The protein below binds the small molecule below.
Small molecule (SMILES): NC(=O)C[C@H](N)C(=O)O

Sequence of chain 1.C:
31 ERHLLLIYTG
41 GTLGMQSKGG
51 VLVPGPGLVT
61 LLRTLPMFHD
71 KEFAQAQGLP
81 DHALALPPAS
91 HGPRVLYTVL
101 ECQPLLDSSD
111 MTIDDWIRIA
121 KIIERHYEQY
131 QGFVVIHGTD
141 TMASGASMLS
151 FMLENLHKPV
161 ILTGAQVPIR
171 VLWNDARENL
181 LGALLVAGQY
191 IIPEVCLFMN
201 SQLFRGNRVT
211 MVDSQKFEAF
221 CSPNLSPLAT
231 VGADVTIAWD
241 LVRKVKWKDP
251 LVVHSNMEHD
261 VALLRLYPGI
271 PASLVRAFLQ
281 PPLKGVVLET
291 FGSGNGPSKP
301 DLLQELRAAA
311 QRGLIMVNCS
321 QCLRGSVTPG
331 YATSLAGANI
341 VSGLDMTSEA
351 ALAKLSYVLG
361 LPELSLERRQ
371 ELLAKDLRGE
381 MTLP

Sequence of chain 1.B:
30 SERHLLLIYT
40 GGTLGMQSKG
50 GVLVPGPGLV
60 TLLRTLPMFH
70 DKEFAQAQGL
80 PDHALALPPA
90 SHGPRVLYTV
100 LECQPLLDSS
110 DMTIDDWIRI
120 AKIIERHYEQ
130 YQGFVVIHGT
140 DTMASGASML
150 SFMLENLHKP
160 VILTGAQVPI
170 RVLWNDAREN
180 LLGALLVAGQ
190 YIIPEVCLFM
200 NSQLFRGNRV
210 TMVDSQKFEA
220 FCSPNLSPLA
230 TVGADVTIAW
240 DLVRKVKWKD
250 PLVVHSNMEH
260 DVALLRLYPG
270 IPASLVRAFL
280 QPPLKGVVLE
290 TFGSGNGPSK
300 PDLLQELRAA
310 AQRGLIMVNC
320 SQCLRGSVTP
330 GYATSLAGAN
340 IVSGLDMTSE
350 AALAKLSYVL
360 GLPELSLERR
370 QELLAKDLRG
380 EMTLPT

Binding-site contacts:
Ligand atom OXT contacts residue SER108 of chain 1.B at 2.4 Å (h-bond).
Ligand atom C contacts residue SER108 of chain 1.B at 3.4 Å.
Ligand atom O contacts residue SER108 of chain 1.B at 2.8 Å (h-bond).
Ligand atom CA contacts residue ASP140 of chain 1.B at 3.7 Å.
Ligand atom C contacts residue THR139 of chain 1.B at 3.8 Å.
Ligand atom CB contacts residue ASP140 of chain 1.B at 3.4 Å.
Ligand atom CA contacts residue THR42 of chain 1.B at 3.3 Å.
Ligand atom OD1 contacts residue THR139 of chain 1.B at 3.1 Å (h-bond).
Ligand atom OXT contacts residue GLY138 of chain 1.B at 3.3 Å.
Ligand atom ND2 contacts residue TYR331 of chain 1.C at 3.6 Å.
Ligand atom O contacts residue GLY138 of chain 1.B at 3.3 Å.
Ligand atom C contacts residue ASP140 of chain 1.B at 3.8 Å.
Ligand atom O contacts residue MET45 of chain 1.B at 3.8 Å.
Ligand atom O contacts residue THR42 of chain 1.B at 3.9 Å.
Ligand atom ND2 contacts residue ALA165 of chain 1.B at 2.9 Å (h-bond).
Ligand atom OXT contacts residue ASP107 of chain 1.B at 3.8 Å.
Ligand atom OD1 contacts residue ALA165 of chain 1.B at 3.5 Å (h-bond).
Ligand atom CG contacts residue THR139 of chain 1.B at 3.1 Å.
Ligand atom O contacts residue ASP107 of chain 1.B at 3.5 Å (salt-bridge).
Ligand atom C contacts residue ASP107 of chain 1.B at 3.5 Å.
Ligand atom CG contacts residue THR42 of chain 1.B at 2.8 Å.
Ligand atom CA contacts residue ASP107 of chain 1.B at 3.8 Å.
Ligand atom N contacts residue TYR331 of chain 1.C at 3.8 Å.
Ligand atom CG contacts residue ALA165 of chain 1.B at 3.6 Å (hydrophobic).
Ligand atom C contacts residue GLY138 of chain 1.B at 3.5 Å.
Ligand atom OXT contacts residue ASP140 of chain 1.B at 3.0 Å (salt-bridge).
Ligand atom OD1 contacts residue THR42 of chain 1.B at 3.1 Å (h-bond).
Ligand atom OD1 contacts residue GLY138 of chain 1.B at 3.4 Å.
Ligand atom ND2 contacts residue THR139 of chain 1.B at 3.2 Å (h-bond).
Ligand atom ND2 contacts residue GLN166 of chain 1.B at 3.6 Å.
Ligand atom OXT contacts residue THR139 of chain 1.B at 3.2 Å (h-bond).
Ligand atom N contacts residue ASP107 of chain 1.B at 2.9 Å (salt-bridge).
Ligand atom CB contacts residue THR42 of chain 1.B at 3.3 Å.
Ligand atom ND2 contacts residue THR42 of chain 1.B at 3.0 Å (h-bond).
Ligand atom O contacts residue GLY41 of chain 1.B at 3.4 Å.
Ligand atom CA contacts residue TYR331 of chain 1.C at 4.1 Å (hydrophobic).
Ligand atom CB contacts residue TYR331 of chain 1.C at 4.0 Å (hydrophobic).
Ligand atom N contacts residue ASN295 of chain 1.C at 3.9 Å.
Ligand atom N contacts residue ASP140 of chain 1.B at 2.8 Å (salt-bridge).
Ligand atom CB contacts residue THR139 of chain 1.B at 3.2 Å.